The small molecule below binds the protein below.
Small molecule (SMILES): CC(=O)N[C@@H]1[C@@H](O)[C@H](O)[C@@H](CO)O[C@H]1O

Binding-site contacts:
Ligand atom C3 contacts residue ASN241 of chain 1.A at 3.8 Å.
Ligand atom C4 contacts residue ASN241 of chain 1.A at 4.3 Å.
Ligand atom C5 contacts residue ASN241 of chain 1.A at 3.7 Å.
Ligand atom O5 contacts residue ASN241 of chain 1.A at 2.3 Å (h-bond).
Ligand atom N2 contacts residue ASN241 of chain 1.A at 2.9 Å (h-bond).
Ligand atom C2 contacts residue ASN241 of chain 1.A at 2.5 Å.
Ligand atom C7 contacts residue ASN241 of chain 1.A at 3.7 Å.
Ligand atom O6 contacts residue ASN241 of chain 1.A at 4.3 Å.
Ligand atom C1 contacts residue ASN241 of chain 1.A at 1.5 Å.
Ligand atom C6 contacts residue ASN241 of chain 1.A at 4.0 Å.
Ligand atom O7 contacts residue ASN241 of chain 1.A at 3.7 Å.

Sequence of chain 1.A:
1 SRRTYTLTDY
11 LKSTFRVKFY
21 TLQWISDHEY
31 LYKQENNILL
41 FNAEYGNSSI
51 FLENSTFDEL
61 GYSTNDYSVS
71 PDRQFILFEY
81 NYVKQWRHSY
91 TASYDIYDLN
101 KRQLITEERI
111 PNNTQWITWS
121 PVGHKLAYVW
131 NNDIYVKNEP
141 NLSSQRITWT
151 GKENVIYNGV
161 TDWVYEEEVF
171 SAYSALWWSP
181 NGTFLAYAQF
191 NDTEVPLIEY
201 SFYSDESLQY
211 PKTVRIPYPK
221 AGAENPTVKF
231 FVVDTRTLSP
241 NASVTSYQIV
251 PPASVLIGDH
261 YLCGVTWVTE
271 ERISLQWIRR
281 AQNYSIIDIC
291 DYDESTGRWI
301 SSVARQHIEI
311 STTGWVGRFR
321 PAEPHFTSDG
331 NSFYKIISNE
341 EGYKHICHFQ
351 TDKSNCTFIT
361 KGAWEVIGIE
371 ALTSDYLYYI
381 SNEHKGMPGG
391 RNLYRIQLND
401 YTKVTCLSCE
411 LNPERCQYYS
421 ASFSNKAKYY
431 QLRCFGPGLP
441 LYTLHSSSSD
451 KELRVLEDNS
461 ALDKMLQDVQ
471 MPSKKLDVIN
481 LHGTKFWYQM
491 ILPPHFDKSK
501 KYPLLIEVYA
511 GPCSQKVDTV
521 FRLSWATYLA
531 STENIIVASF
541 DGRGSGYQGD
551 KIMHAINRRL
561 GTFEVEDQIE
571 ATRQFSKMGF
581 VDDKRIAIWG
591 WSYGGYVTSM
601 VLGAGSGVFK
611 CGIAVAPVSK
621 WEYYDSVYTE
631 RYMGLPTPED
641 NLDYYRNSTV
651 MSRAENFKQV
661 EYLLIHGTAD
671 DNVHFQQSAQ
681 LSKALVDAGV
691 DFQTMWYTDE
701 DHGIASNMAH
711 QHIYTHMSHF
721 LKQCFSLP